Binding-site contacts:
Ligand atom C7 contacts residue ASN350 of chain 1.D at 3.4 Å.
Ligand atom N2 contacts residue ASN350 of chain 1.D at 2.9 Å (h-bond).
Ligand atom C1 contacts residue ASN350 of chain 1.D at 1.4 Å.
Ligand atom O6 contacts residue SER347 of chain 1.D at 4.1 Å.
Ligand atom C4 contacts residue ASN350 of chain 1.D at 4.3 Å.
Ligand atom C1 contacts residue SER347 of chain 1.D at 3.8 Å.
Ligand atom C2 contacts residue ASN350 of chain 1.D at 2.5 Å.
Ligand atom O5 contacts residue ASN350 of chain 1.D at 2.4 Å (h-bond).
Ligand atom C8 contacts residue ASN350 of chain 1.D at 4.5 Å.
Ligand atom O5 contacts residue SER347 of chain 1.D at 3.3 Å.
Ligand atom N2 contacts residue GLY345 of chain 1.D at 4.2 Å.
Ligand atom O7 contacts residue ASN350 of chain 1.D at 3.6 Å (h-bond).
Ligand atom O4 contacts residue GLY345 of chain 1.D at 4.3 Å.
Ligand atom C5 contacts residue SER347 of chain 1.D at 3.5 Å.
Ligand atom C6 contacts residue SER347 of chain 1.D at 3.7 Å.
Ligand atom C3 contacts residue ASN350 of chain 1.D at 3.8 Å.
Ligand atom C5 contacts residue ASN350 of chain 1.D at 3.7 Å.
Ligand atom C3 contacts residue GLY345 of chain 1.D at 4.1 Å.
Ligand atom C8 contacts residue LEU353 of chain 1.D at 3.7 Å (hydrophobic).

Sequence of chain 1.D:
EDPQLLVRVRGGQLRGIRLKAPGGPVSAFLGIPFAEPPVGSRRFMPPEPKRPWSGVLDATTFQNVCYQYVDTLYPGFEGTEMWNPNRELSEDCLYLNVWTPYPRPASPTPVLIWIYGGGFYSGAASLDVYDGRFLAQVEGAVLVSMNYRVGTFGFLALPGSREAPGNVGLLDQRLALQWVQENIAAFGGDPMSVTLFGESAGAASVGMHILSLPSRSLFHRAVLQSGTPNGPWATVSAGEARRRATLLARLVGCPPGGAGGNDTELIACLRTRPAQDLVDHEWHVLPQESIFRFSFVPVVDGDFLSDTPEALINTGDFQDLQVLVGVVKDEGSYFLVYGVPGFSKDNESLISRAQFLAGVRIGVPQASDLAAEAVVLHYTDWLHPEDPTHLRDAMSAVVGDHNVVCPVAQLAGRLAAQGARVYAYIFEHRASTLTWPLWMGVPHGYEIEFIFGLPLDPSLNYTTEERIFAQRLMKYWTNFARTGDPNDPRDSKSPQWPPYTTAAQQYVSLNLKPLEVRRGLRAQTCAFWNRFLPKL

The small molecule below binds the protein below.
Small molecule (SMILES): CC(=O)N[C@@H]1[C@@H](O)[C@H](O)[C@@H](CO)O[C@H]1O